Sequence of chain 1.C:
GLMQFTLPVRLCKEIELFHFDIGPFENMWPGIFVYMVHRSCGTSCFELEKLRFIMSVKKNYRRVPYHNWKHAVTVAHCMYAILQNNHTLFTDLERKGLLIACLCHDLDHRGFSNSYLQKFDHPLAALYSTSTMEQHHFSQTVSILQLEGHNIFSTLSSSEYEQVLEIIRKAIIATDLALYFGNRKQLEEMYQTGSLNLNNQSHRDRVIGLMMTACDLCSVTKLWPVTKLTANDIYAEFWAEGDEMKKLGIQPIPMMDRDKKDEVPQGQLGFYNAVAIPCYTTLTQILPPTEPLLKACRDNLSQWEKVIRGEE

The small molecule below binds the protein below.
Small molecule (SMILES): Cn1nc(N2CCCC2)nc1/C=C/c1nc2ccc(Cl)cn2n1

Binding-site contacts:
Ligand atom C14 contacts residue GLN280 of chain 1.C at 3.4 Å.
Ligand atom C11 contacts residue PRO266 of chain 1.C at 3.6 Å (hydrophobic).
Ligand atom C05 contacts residue TYR247 of chain 1.C at 3.7 Å (hydrophobic).
Ligand atom N03 contacts residue GLY279 of chain 1.C at 3.8 Å.
Ligand atom CL23 contacts residue SER231 of chain 1.C at 3.0 Å.
Ligand atom C06 contacts residue PHE283 of chain 1.C at 3.8 Å (hydrophobic).
Ligand atom N16 contacts residue PHE250 of chain 1.C at 3.7 Å.
Ligand atom C11 contacts residue GLU275 of chain 1.C at 3.7 Å.
Ligand atom N03 contacts residue MET267 of chain 1.C at 3.8 Å.
Ligand atom C21 contacts residue PHE283 of chain 1.C at 3.8 Å (hydrophobic).
Ligand atom C07 contacts residue TYR247 of chain 1.C at 3.2 Å (hydrophobic).
Ligand atom C22 contacts residue PHE283 of chain 1.C at 3.5 Å (hydrophobic).
Ligand atom C12 contacts residue GLU275 of chain 1.C at 3.3 Å.
Ligand atom N04 contacts residue GLY279 of chain 1.C at 3.8 Å.
Ligand atom C21 contacts residue LEU229 of chain 1.C at 3.8 Å (hydrophobic).
Ligand atom C17 contacts residue PHE283 of chain 1.C at 3.6 Å (hydrophobic).
Ligand atom C02 contacts residue TYR247 of chain 1.C at 3.8 Å (hydrophobic).
Ligand atom N09 contacts residue MET267 of chain 1.C at 3.6 Å.
Ligand atom C02 contacts residue MET267 of chain 1.C at 3.6 Å (hydrophobic).
Ligand atom N01 contacts residue TYR247 of chain 1.C at 2.8 Å (h-bond).
Ligand atom N09 contacts residue GLY279 of chain 1.C at 3.5 Å.
Ligand atom C14 contacts residue PHE283 of chain 1.C at 3.8 Å (hydrophobic).
Ligand atom N15 contacts residue PHE283 of chain 1.C at 3.8 Å.
Ligand atom N15 contacts residue GLN280 of chain 1.C at 2.9 Å (h-bond).
Ligand atom C05 contacts residue MET267 of chain 1.C at 3.7 Å (hydrophobic).
Ligand atom N16 contacts residue PHE283 of chain 1.C at 3.6 Å.
Ligand atom C19 contacts residue PHE283 of chain 1.C at 3.8 Å (hydrophobic).
Ligand atom C05 contacts residue GLY279 of chain 1.C at 3.7 Å.
Ligand atom C12 contacts residue LYS272 of chain 1.C at 3.5 Å.
Ligand atom C10 contacts residue PRO266 of chain 1.C at 3.8 Å (hydrophobic).
Ligand atom C10 contacts residue MET267 of chain 1.C at 3.8 Å (hydrophobic).
Ligand atom CL23 contacts residue TYR78 of chain 1.C at 3.6 Å.
Ligand atom C19 contacts residue ILE246 of chain 1.C at 3.5 Å (hydrophobic).
Ligand atom N01 contacts residue GLY279 of chain 1.C at 3.7 Å.
Ligand atom C07 contacts residue GLN280 of chain 1.C at 3.1 Å.
Ligand atom C13 contacts residue TYR247 of chain 1.C at 3.7 Å (hydrophobic).
Ligand atom C06 contacts residue MET267 of chain 1.C at 3.5 Å (hydrophobic).
Ligand atom C12 contacts residue VAL276 of chain 1.C at 3.8 Å (hydrophobic).
Ligand atom N18 contacts residue PHE283 of chain 1.C at 3.6 Å.
Ligand atom C02 contacts residue GLY279 of chain 1.C at 3.4 Å.